Sequence of chain 48.A:
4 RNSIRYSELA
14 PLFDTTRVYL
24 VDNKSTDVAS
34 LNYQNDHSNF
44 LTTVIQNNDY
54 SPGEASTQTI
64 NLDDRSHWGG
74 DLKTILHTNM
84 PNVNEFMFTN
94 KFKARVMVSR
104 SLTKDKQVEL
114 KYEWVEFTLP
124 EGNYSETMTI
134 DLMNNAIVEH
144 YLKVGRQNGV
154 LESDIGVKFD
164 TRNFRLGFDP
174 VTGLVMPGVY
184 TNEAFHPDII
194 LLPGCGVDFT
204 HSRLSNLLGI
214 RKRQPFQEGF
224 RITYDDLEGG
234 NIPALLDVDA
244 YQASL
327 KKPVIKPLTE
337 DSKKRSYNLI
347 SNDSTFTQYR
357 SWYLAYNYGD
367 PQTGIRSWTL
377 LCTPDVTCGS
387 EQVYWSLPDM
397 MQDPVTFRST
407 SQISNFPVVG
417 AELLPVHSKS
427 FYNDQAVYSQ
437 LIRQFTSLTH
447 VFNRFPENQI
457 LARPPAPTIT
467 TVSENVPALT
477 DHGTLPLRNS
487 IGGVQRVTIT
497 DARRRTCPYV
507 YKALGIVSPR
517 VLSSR

A protein and the small-molecule ligand that binds it are described below.
Small molecule (SMILES): CCCCCCCCCCCC[N+](C)(C)CCCS(=O)(=O)O

Binding-site contacts:
Ligand atom C12 contacts residue C151 of chain 48.D at 3.4 Å.
Ligand atom C10 contacts residue C151 of chain 48.D at 3.4 Å.
Ligand atom C9 contacts residue C151 of chain 48.D at 3.4 Å.
Ligand atom C11 contacts residue C151 of chain 48.D at 3.5 Å.
Ligand atom C16 contacts residue ASP229 of chain 48.A at 4.3 Å.
Ligand atom C2 contacts residue TRP374 of chain 48.A at 4.1 Å (hydrophobic).
Ligand atom C5 contacts residue C151 of chain 48.D at 4.0 Å.
Ligand atom O3S contacts residue PHE223 of chain 48.A at 3.9 Å.
Ligand atom C6 contacts residue C151 of chain 48.D at 4.2 Å.
Ligand atom O2S contacts residue GLY222 of chain 48.A at 3.3 Å (h-bond).
Ligand atom C13 contacts residue C151 of chain 48.D at 4.5 Å.
Ligand atom O1S contacts residue LYS215 of chain 48.A at 2.7 Å (salt-bridge).
Ligand atom C7 contacts residue C151 of chain 48.D at 3.4 Å.
Ligand atom S1 contacts residue TRP374 of chain 48.A at 4.0 Å.
Ligand atom O1S contacts residue TRP374 of chain 48.A at 4.3 Å.
Ligand atom C3 contacts residue TRP374 of chain 48.A at 4.3 Å (hydrophobic).
Ligand atom O3S contacts residue TRP374 of chain 48.A at 3.3 Å.
Ligand atom O1S contacts residue GLY222 of chain 48.A at 2.3 Å (h-bond).
Ligand atom S1 contacts residue GLY222 of chain 48.A at 3.0 Å (h-bond).
Ligand atom C1 contacts residue TRP374 of chain 48.A at 3.6 Å (hydrophobic).
Ligand atom O1S contacts residue PHE223 of chain 48.A at 4.5 Å.
Ligand atom C8 contacts residue C151 of chain 48.D at 3.7 Å.
Ligand atom O3S contacts residue GLY222 of chain 48.A at 2.9 Å (h-bond).
Ligand atom O3S contacts residue ARG224 of chain 48.A at 2.9 Å (salt-bridge).
Ligand atom O2S contacts residue ARG224 of chain 48.A at 4.5 Å.
Ligand atom S1 contacts residue ARG224 of chain 48.A at 4.3 Å.
Ligand atom S1 contacts residue LYS215 of chain 48.A at 4.1 Å.